A small-molecule ligand and the protein it binds are described below.
Small molecule (SMILES): CC(=O)N[C@@H]1[C@@H](O)[C@H](O)[C@@H](CO)O[C@H]1O

Sequence of chain 1.G:
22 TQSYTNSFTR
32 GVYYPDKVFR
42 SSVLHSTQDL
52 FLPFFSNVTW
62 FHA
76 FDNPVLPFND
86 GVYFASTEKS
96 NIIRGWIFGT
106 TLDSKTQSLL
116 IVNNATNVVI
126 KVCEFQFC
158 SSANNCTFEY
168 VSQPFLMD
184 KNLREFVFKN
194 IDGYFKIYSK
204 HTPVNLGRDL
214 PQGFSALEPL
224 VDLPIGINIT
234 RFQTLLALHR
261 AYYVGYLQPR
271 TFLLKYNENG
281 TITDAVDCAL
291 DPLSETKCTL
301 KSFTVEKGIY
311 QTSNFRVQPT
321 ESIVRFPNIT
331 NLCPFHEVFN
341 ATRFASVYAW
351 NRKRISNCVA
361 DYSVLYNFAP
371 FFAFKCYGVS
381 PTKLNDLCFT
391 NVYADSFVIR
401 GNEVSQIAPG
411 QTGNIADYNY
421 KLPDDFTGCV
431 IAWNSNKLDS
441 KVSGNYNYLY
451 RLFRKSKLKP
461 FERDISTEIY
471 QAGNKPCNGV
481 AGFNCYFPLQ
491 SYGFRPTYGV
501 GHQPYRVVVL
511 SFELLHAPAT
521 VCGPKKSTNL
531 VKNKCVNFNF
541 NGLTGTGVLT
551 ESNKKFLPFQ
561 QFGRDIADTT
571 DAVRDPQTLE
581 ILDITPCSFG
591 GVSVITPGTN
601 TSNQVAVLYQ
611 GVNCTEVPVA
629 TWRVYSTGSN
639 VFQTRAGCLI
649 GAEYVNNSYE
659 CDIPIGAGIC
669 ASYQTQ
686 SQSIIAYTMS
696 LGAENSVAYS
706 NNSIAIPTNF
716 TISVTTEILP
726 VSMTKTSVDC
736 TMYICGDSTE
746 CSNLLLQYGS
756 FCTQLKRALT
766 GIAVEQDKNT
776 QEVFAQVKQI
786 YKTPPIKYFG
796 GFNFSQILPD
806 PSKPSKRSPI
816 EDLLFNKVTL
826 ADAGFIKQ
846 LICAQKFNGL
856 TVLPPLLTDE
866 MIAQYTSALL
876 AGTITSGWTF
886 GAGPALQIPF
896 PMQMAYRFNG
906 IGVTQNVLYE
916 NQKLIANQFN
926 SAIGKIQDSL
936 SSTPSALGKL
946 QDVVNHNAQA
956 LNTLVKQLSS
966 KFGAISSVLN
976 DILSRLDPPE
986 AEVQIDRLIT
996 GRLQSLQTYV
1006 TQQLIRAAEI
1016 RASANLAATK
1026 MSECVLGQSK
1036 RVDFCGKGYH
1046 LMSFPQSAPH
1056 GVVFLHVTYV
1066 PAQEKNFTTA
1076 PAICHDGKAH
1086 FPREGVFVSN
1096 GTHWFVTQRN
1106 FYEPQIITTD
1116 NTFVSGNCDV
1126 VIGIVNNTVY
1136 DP

Sequence of chain 1.A:
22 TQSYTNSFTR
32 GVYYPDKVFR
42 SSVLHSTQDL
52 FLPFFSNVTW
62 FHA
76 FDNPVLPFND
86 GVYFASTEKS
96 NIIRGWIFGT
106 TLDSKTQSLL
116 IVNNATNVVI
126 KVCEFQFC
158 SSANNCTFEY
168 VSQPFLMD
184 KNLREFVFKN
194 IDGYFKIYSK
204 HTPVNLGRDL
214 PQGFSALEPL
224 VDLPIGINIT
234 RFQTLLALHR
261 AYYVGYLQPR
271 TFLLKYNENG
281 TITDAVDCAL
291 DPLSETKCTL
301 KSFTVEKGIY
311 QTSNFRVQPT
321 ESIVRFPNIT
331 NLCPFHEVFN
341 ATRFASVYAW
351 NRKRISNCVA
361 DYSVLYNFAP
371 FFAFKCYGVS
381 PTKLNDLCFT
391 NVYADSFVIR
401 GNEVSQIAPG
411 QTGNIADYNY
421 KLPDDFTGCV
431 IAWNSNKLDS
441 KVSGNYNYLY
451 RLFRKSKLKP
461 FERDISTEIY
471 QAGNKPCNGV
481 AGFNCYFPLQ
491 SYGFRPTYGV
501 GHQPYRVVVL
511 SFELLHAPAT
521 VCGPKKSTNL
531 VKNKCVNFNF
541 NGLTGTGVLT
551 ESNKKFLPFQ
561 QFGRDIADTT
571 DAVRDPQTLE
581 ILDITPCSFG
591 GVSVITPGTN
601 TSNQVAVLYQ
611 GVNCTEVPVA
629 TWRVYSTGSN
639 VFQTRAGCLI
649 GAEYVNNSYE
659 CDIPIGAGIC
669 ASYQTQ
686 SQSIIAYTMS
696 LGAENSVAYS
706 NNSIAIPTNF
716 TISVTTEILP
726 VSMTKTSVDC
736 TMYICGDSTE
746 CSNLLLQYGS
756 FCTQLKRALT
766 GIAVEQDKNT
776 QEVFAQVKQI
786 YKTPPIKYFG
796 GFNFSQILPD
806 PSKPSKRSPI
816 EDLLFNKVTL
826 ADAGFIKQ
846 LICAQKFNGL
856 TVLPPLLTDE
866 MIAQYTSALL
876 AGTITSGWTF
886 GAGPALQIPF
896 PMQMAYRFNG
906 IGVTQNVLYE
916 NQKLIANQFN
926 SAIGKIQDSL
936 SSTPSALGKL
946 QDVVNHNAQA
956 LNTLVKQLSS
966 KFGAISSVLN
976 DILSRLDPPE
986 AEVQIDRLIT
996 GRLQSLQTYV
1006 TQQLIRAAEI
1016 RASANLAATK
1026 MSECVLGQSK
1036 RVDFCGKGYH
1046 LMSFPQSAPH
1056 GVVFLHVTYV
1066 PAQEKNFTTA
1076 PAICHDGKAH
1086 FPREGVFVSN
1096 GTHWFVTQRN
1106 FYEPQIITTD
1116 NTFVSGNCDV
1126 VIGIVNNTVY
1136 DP

Binding-site contacts:
Ligand atom N2 contacts residue GLU462 of chain 1.G at 3.4 Å (salt-bridge).
Ligand atom N2 contacts residue ASN231 of chain 1.A at 2.9 Å (h-bond).
Ligand atom O5 contacts residue ASN231 of chain 1.A at 2.3 Å (h-bond).
Ligand atom C2 contacts residue ASN231 of chain 1.A at 2.5 Å.
Ligand atom O3 contacts residue GLU462 of chain 1.G at 2.5 Å (salt-bridge).
Ligand atom C1 contacts residue ASN231 of chain 1.A at 1.4 Å.
Ligand atom C3 contacts residue ASN231 of chain 1.A at 3.8 Å.
Ligand atom C7 contacts residue GLU462 of chain 1.G at 3.1 Å.
Ligand atom C5 contacts residue ASN231 of chain 1.A at 3.6 Å.
Ligand atom C3 contacts residue GLU462 of chain 1.G at 3.2 Å.
Ligand atom C2 contacts residue GLU462 of chain 1.G at 3.9 Å.
Ligand atom C8 contacts residue GLU462 of chain 1.G at 3.5 Å.
Ligand atom C7 contacts residue ASN231 of chain 1.A at 4.0 Å.
Ligand atom C4 contacts residue ASN231 of chain 1.A at 4.2 Å.
Ligand atom O7 contacts residue GLU462 of chain 1.G at 3.3 Å (salt-bridge).